Binding-site contacts:
Ligand atom CB contacts residue GLU383 of chain 4.C at 3.6 Å.
Ligand atom N contacts residue VAL467 of chain 4.C at 4.1 Å.
Ligand atom CD2 contacts residue THR472 of chain 4.C at 3.2 Å.
Ligand atom OD1 contacts residue VAL467 of chain 4.C at 2.7 Å (h-bond).
Ligand atom OD1 contacts residue HIS466 of chain 4.C at 4.0 Å.
Ligand atom CA contacts residue VAL467 of chain 4.C at 3.6 Å (hydrophobic).
Ligand atom C contacts residue VAL382 of chain 4.C at 4.0 Å (hydrophobic).
Ligand atom CE2 contacts residue ALA394 of chain 4.C at 3.5 Å (hydrophobic).
Ligand atom CG contacts residue GLU383 of chain 4.C at 4.2 Å.
Ligand atom CD1 contacts residue GLN379 of chain 4.C at 4.2 Å.
Ligand atom O contacts residue GLN379 of chain 4.C at 3.3 Å (h-bond).
Ligand atom CZ contacts residue ARG390 of chain 4.C at 4.0 Å.
Ligand atom CA contacts residue VAL382 of chain 4.C at 4.1 Å (hydrophobic).
Ligand atom CB contacts residue VAL467 of chain 4.C at 4.3 Å (hydrophobic).
Ligand atom CD1 contacts residue GLU383 of chain 4.C at 3.5 Å.
Ligand atom CD1 contacts residue VAL382 of chain 4.C at 4.3 Å (hydrophobic).
Ligand atom CA contacts residue GLN379 of chain 4.C at 4.4 Å.
Ligand atom CG contacts residue GLN379 of chain 4.C at 4.2 Å.
Ligand atom C contacts residue GLN379 of chain 4.C at 3.0 Å.
Ligand atom CG contacts residue VAL467 of chain 4.C at 3.7 Å (hydrophobic).
Ligand atom C contacts residue GLN379 of chain 4.C at 3.7 Å.
Ligand atom N contacts residue VAL467 of chain 4.C at 3.3 Å (h-bond).
Ligand atom CB contacts residue VAL382 of chain 4.C at 3.9 Å (hydrophobic).
Ligand atom CZ contacts residue ALA394 of chain 4.C at 3.8 Å (hydrophobic).
Ligand atom O contacts residue GLN379 of chain 4.C at 2.5 Å (h-bond).
Ligand atom CD2 contacts residue ASP469 of chain 4.C at 4.1 Å.
Ligand atom CE1 contacts residue VAL468 of chain 4.C at 4.3 Å (hydrophobic).
Ligand atom CE2 contacts residue ARG390 of chain 4.C at 3.4 Å.
Ligand atom CE1 contacts residue VAL382 of chain 4.C at 3.9 Å (hydrophobic).
Ligand atom CD1 contacts residue VAL467 of chain 4.C at 3.5 Å (hydrophobic).
Ligand atom CD2 contacts residue ALA394 of chain 4.C at 4.3 Å (hydrophobic).
Ligand atom CE1 contacts residue VAL467 of chain 4.C at 3.6 Å (hydrophobic).
Ligand atom N contacts residue ASP469 of chain 4.C at 4.3 Å.
Ligand atom CD2 contacts residue ARG390 of chain 4.C at 3.9 Å.
Ligand atom CD2 contacts residue ARG390 of chain 4.C at 4.3 Å.
Ligand atom C contacts residue VAL467 of chain 4.C at 4.0 Å (hydrophobic).
Ligand atom O contacts residue VAL382 of chain 4.C at 3.4 Å.
Ligand atom CZ contacts residue VAL382 of chain 4.C at 3.8 Å (hydrophobic).
Ligand atom O contacts residue PHE463 of chain 4.C at 3.7 Å.
Ligand atom CD1 contacts residue ALA394 of chain 4.C at 3.8 Å (hydrophobic).

The small molecule below binds the protein below.
Small molecule (SMILES): CC(C)C[C@@H](C=O)NC(=O)[C@H](Cc1ccccc1)NC(=O)[C@H](CC(N)=O)NC(=O)[C@H](Cc1ccccc1)NC(=O)[C@@H](N)CC(C)C

Sequence of chain 4.C:
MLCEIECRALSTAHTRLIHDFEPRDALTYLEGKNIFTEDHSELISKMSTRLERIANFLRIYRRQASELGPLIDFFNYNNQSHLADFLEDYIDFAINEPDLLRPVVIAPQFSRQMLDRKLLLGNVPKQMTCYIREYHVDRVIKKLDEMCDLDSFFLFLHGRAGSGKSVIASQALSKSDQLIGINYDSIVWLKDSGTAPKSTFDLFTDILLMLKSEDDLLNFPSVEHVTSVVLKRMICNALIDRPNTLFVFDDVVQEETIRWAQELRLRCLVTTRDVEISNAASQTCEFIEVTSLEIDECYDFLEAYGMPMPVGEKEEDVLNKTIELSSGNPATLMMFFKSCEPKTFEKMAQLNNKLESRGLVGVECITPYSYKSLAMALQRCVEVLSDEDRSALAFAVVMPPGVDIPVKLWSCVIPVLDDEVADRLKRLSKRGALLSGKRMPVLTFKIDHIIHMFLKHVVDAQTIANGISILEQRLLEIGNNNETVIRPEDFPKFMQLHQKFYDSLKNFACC